This protein binds this small molecule.
Small molecule (SMILES): CC(=O)N[C@H]1[C@H](O[C@H]2[C@H](O)[C@@H](NC(C)=O)CO[C@@H]2CO)O[C@H](CO)[C@@H](O)[C@@H]1O

Binding-site contacts:
Ligand atom C1 contacts residue ASN118 of chain 1.B at 1.4 Å.
Ligand atom O7 contacts residue ASN118 of chain 1.B at 3.3 Å (h-bond).
Ligand atom O5 contacts residue ASN118 of chain 1.B at 2.4 Å (h-bond).
Ligand atom C8 contacts residue GLN121 of chain 1.B at 3.8 Å.
Ligand atom C4 contacts residue ASN118 of chain 1.B at 4.4 Å.
Ligand atom C8 contacts residue ASN118 of chain 1.B at 4.4 Å.
Ligand atom O6 contacts residue ASP55 of chain 1.B at 3.0 Å (salt-bridge).
Ligand atom C3 contacts residue ASN118 of chain 1.B at 3.9 Å.
Ligand atom C5 contacts residue ASN118 of chain 1.B at 3.7 Å.
Ligand atom O6 contacts residue GLN51 of chain 1.B at 3.6 Å.
Ligand atom O5 contacts residue GLN51 of chain 1.B at 3.6 Å.
Ligand atom C6 contacts residue GLN51 of chain 1.B at 3.8 Å.
Ligand atom N2 contacts residue ASN118 of chain 1.B at 3.0 Å (h-bond).
Ligand atom C7 contacts residue ASN118 of chain 1.B at 3.3 Å.
Ligand atom C2 contacts residue ASN118 of chain 1.B at 2.5 Å.
Ligand atom C6 contacts residue ASP55 of chain 1.B at 3.5 Å.

Sequence of chain 1.B:
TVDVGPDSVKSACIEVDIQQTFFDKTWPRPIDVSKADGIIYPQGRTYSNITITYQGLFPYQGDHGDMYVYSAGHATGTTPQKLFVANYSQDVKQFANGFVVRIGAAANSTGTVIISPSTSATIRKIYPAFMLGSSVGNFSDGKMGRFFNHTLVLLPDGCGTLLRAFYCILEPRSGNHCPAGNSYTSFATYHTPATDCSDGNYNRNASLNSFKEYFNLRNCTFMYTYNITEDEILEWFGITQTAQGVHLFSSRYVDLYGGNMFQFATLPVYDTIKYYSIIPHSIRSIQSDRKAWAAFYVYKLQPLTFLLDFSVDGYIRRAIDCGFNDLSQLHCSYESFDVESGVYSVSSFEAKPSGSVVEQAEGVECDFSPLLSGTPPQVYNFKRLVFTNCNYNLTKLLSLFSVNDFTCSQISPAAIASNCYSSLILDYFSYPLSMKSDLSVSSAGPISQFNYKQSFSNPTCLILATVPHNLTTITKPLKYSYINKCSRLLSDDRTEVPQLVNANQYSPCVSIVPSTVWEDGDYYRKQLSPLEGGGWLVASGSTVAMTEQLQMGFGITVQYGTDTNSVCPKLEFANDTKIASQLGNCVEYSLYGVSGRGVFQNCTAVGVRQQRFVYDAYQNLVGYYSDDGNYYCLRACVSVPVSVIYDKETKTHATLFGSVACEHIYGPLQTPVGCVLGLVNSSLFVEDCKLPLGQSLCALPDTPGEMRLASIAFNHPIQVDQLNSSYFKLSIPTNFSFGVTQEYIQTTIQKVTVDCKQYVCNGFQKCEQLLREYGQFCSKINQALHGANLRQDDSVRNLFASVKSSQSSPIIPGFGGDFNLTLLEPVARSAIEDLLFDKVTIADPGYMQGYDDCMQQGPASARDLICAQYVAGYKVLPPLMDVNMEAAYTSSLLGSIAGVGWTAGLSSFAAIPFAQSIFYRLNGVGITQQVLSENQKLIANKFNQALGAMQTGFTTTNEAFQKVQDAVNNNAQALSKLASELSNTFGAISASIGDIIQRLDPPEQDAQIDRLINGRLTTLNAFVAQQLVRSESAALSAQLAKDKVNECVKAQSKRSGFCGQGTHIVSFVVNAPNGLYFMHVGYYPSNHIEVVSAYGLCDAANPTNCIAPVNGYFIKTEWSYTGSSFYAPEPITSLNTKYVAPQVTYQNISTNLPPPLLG